Binding-site contacts:
Ligand atom C6 contacts residue TYR335 of chain 1.A at 3.6 Å (hydrophobic).
Ligand atom CL contacts residue ASN366 of chain 1.A at 3.5 Å.
Ligand atom O contacts residue LEU411 of chain 1.A at 2.7 Å (h-bond).
Ligand atom C19 contacts residue THR193 of chain 1.A at 3.4 Å.
Ligand atom O3 contacts residue THR193 of chain 1.A at 3.5 Å (h-bond).
Ligand atom O3 contacts residue ASN157 of chain 1.A at 2.9 Å (h-bond).
Ligand atom C14 contacts residue SER320 of chain 1.A at 3.3 Å.
Ligand atom O1 contacts residue ASN366 of chain 1.A at 3.5 Å (h-bond).
Ligand atom C contacts residue LEU411 of chain 1.A at 3.4 Å (hydrophobic).
Ligand atom C22 contacts residue MYA1 of chain 1.D at 3.7 Å.
Ligand atom C9 contacts residue TYR207 of chain 1.A at 3.6 Å (hydrophobic).
Ligand atom F contacts residue PHE78 of chain 1.A at 3.2 Å.
Ligand atom C16 contacts residue ASP73 of chain 1.A at 3.5 Å.
Ligand atom C20 contacts residue THR193 of chain 1.A at 3.4 Å.
Ligand atom C21 contacts residue THR193 of chain 1.A at 3.4 Å.
Ligand atom O contacts residue ILE318 of chain 1.A at 3.5 Å.
Ligand atom F contacts residue VAL71 of chain 1.A at 3.6 Å.
Ligand atom C2 contacts residue LEU411 of chain 1.A at 3.6 Å (hydrophobic).
Ligand atom C15 contacts residue PHE80 of chain 1.A at 3.5 Å (hydrophobic).
Ligand atom C16 contacts residue PHE80 of chain 1.A at 3.4 Å (hydrophobic).
Ligand atom C8 contacts residue TYR207 of chain 1.A at 3.5 Å (hydrophobic).
Ligand atom O2 contacts residue LEU389 of chain 1.A at 3.3 Å.
Ligand atom C27 contacts residue TYR207 of chain 1.A at 3.7 Å (hydrophobic).
Ligand atom F contacts residue PHE80 of chain 1.A at 3.4 Å.
Ligand atom O1 contacts residue TYR335 of chain 1.A at 2.8 Å (h-bond).
Ligand atom O contacts residue MET410 of chain 1.A at 3.5 Å (h-bond).
Ligand atom N contacts residue MET410 of chain 1.A at 3.7 Å.
Ligand atom C25 contacts residue PHE80 of chain 1.A at 3.5 Å (hydrophobic).
Ligand atom C20 contacts residue LEU411 of chain 1.A at 3.7 Å (hydrophobic).
Ligand atom C22 contacts residue TYR70 of chain 1.A at 3.6 Å (hydrophobic).
Ligand atom F contacts residue ARG79 of chain 1.A at 3.4 Å.
Ligand atom C contacts residue TYR82 of chain 1.A at 3.7 Å (hydrophobic).
Ligand atom O3 contacts residue MYA1 of chain 1.D at 3.5 Å.
Ligand atom O contacts residue TYR316 of chain 1.A at 2.7 Å (h-bond).
Ligand atom C21 contacts residue ASN157 of chain 1.A at 3.7 Å.
Ligand atom F contacts residue ASP73 of chain 1.A at 3.7 Å.
Ligand atom O2 contacts residue THR193 of chain 1.A at 2.6 Å (h-bond).
Ligand atom C contacts residue ILE318 of chain 1.A at 3.4 Å (hydrophobic).
Ligand atom C2 contacts residue MET410 of chain 1.A at 3.7 Å (hydrophobic).
Ligand atom O1 contacts residue PHE80 of chain 1.A at 3.6 Å.

Sequence of chain 1.A:
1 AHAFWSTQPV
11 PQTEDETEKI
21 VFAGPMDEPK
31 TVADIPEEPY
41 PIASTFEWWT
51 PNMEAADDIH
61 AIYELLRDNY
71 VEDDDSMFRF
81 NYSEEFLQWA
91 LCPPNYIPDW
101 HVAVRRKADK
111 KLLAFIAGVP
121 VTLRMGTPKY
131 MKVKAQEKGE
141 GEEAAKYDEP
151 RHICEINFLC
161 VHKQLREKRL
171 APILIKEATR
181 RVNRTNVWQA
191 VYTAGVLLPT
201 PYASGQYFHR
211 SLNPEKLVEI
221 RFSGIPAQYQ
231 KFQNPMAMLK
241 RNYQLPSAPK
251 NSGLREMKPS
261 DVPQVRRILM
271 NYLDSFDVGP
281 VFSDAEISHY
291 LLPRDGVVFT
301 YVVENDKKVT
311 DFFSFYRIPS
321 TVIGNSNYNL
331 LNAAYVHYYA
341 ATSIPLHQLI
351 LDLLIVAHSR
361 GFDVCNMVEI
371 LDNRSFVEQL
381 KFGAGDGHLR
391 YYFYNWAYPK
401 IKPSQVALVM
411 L

The small molecule below binds the protein below.
Small molecule (SMILES): O=C(Cc1ccc(F)cc1)Nc1cc([C@H]2CN(C(=O)C[C@H](O)Cc3ccc(Cl)cc3)C[C@@H]2CO)ccc1Cl